A small-molecule ligand and the protein it binds are described below.
Small molecule (SMILES): CC(=O)N[C@@H]1[C@@H](O)[C@H](O)[C@@H](CO)O[C@H]1O

Binding-site contacts:
Ligand atom C4 contacts residue ASN127 of chain 1.D at 4.3 Å.
Ligand atom C3 contacts residue ASN127 of chain 1.D at 3.8 Å.
Ligand atom O6 contacts residue GLN181 of chain 1.D at 3.8 Å.
Ligand atom N2 contacts residue ASN127 of chain 1.D at 3.1 Å (h-bond).
Ligand atom O5 contacts residue GLU106 of chain 1.D at 4.1 Å.
Ligand atom C5 contacts residue GLN181 of chain 1.D at 4.0 Å.
Ligand atom O5 contacts residue ILE108 of chain 1.D at 4.0 Å.
Ligand atom C1 contacts residue ASN127 of chain 1.D at 1.4 Å.
Ligand atom C3 contacts residue GLU128 of chain 1.D at 4.3 Å.
Ligand atom C5 contacts residue ILE108 of chain 1.D at 4.3 Å (hydrophobic).
Ligand atom O6 contacts residue ILE108 of chain 1.D at 3.5 Å (h-bond).
Ligand atom O7 contacts residue ASN127 of chain 1.D at 3.2 Å (h-bond).
Ligand atom C6 contacts residue GLN181 of chain 1.D at 2.9 Å.
Ligand atom O6 contacts residue GLU107 of chain 1.D at 3.2 Å.
Ligand atom C1 contacts residue GLU106 of chain 1.D at 3.6 Å.
Ligand atom O5 contacts residue ASN127 of chain 1.D at 2.4 Å (h-bond).
Ligand atom O7 contacts residue GLU128 of chain 1.D at 4.1 Å.
Ligand atom C1 contacts residue GLU107 of chain 1.D at 4.1 Å.
Ligand atom C6 contacts residue GLU107 of chain 1.D at 4.0 Å.
Ligand atom C2 contacts residue GLU106 of chain 1.D at 4.3 Å.
Ligand atom C5 contacts residue GLU107 of chain 1.D at 4.2 Å.
Ligand atom O5 contacts residue GLU107 of chain 1.D at 3.4 Å.
Ligand atom O4 contacts residue GLN181 of chain 1.D at 3.8 Å.
Ligand atom C7 contacts residue GLU128 of chain 1.D at 4.1 Å.
Ligand atom C2 contacts residue ASN127 of chain 1.D at 2.7 Å.
Ligand atom O6 contacts residue LYS185 of chain 1.D at 3.8 Å.
Ligand atom C7 contacts residue ASN127 of chain 1.D at 3.5 Å.
Ligand atom C4 contacts residue GLN181 of chain 1.D at 4.3 Å.
Ligand atom C2 contacts residue GLU107 of chain 1.D at 4.5 Å.
Ligand atom C8 contacts residue GLU128 of chain 1.D at 3.7 Å.
Ligand atom C6 contacts residue ILE108 of chain 1.D at 4.2 Å (hydrophobic).
Ligand atom C5 contacts residue ASN127 of chain 1.D at 3.6 Å.
Ligand atom N2 contacts residue GLU106 of chain 1.D at 4.3 Å.

Sequence of chain 1.D:
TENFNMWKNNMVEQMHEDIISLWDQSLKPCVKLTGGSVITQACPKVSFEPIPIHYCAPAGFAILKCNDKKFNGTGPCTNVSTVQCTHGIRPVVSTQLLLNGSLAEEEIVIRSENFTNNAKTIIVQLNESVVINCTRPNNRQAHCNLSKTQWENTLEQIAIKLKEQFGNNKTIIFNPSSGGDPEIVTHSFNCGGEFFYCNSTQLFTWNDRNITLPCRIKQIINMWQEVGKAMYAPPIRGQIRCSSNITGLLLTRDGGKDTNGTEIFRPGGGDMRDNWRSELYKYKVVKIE